Binding-site contacts:
Ligand atom C4 contacts residue ASN358 of chain 60.F at 4.2 Å.
Ligand atom O5 contacts residue ASN358 of chain 60.F at 2.4 Å (h-bond).
Ligand atom C3 contacts residue ASN358 of chain 60.F at 3.8 Å.
Ligand atom C2 contacts residue ASN358 of chain 60.F at 2.5 Å.
Ligand atom N2 contacts residue ASN358 of chain 60.F at 2.9 Å (h-bond).
Ligand atom O7 contacts residue ASN358 of chain 60.F at 3.3 Å (h-bond).
Ligand atom O7 contacts residue SER343 of chain 60.F at 4.3 Å.
Ligand atom C7 contacts residue ASN358 of chain 60.F at 3.4 Å.
Ligand atom C1 contacts residue ASN358 of chain 60.F at 1.4 Å.
Ligand atom C5 contacts residue ASN358 of chain 60.F at 3.6 Å.
Ligand atom O7 contacts residue SER345 of chain 60.F at 4.2 Å.

A small-molecule ligand and the protein it binds are described below.
Small molecule (SMILES): CC(=O)N[C@@H]1[C@@H](O)[C@H](O)[C@@H](CO)O[C@H]1O

Sequence of chain 60.F:
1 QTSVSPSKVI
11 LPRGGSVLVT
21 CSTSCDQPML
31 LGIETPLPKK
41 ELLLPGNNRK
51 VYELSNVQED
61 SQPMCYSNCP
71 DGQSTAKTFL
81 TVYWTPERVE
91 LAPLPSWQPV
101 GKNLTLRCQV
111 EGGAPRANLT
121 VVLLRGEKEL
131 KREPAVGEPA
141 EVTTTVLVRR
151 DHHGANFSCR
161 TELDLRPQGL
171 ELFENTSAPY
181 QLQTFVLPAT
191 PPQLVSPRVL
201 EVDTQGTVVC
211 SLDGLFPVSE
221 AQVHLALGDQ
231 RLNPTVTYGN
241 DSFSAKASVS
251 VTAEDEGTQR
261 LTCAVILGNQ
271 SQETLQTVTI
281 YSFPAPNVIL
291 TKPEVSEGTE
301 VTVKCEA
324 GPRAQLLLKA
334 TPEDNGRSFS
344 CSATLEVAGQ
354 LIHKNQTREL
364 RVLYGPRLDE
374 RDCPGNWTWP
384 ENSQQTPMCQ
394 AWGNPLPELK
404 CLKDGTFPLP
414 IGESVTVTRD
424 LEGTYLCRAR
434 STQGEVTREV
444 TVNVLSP